Sequence of chain 1.A:
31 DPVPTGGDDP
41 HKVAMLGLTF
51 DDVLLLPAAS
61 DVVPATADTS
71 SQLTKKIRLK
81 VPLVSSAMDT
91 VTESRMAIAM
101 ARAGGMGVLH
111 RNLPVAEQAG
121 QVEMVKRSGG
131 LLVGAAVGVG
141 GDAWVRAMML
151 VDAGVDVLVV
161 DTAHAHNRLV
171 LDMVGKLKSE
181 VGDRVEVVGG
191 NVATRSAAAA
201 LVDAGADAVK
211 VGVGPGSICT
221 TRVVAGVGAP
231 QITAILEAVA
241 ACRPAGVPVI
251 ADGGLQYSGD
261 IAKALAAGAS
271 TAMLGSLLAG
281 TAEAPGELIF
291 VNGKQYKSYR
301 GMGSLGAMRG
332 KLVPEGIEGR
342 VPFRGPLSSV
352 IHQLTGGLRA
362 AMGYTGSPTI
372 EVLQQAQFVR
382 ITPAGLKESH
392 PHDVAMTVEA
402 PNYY

Binding-site contacts:
Ligand atom N1 contacts residue GLU336 of chain 1.A at 2.8 Å (salt-bridge).
Ligand atom P contacts residue TYR299 of chain 1.A at 3.6 Å.
Ligand atom C8 contacts residue ILE218 of chain 1.A at 3.6 Å (hydrophobic).
Ligand atom N3 contacts residue Q671 of chain 1.C at 3.4 Å.
Ligand atom O3' contacts residue MET273 of chain 1.A at 3.6 Å (h-bond).
Ligand atom C3' contacts residue SER86 of chain 1.A at 3.6 Å.
Ligand atom O3' contacts residue SER86 of chain 1.A at 2.9 Å (h-bond).
Ligand atom O2P contacts residue SER276 of chain 1.A at 3.4 Å (h-bond).
Ligand atom C3' contacts residue ASP252 of chain 1.A at 3.4 Å.
Ligand atom O6 contacts residue GLY303 of chain 1.A at 2.7 Å (h-bond).
Ligand atom O5' contacts residue GLY216 of chain 1.A at 3.4 Å.
Ligand atom C2 contacts residue Q671 of chain 1.C at 3.3 Å.
Ligand atom O3P contacts residue SER217 of chain 1.A at 2.9 Å (h-bond).
Ligand atom N7 contacts residue GLY301 of chain 1.A at 3.4 Å.
Ligand atom N7 contacts residue ILE218 of chain 1.A at 3.6 Å.
Ligand atom C6 contacts residue GLU336 of chain 1.A at 3.6 Å.
Ligand atom C6 contacts residue GLY303 of chain 1.A at 3.6 Å.
Ligand atom C2 contacts residue GLU336 of chain 1.A at 3.6 Å.
Ligand atom O1P contacts residue TYR299 of chain 1.A at 2.5 Å (h-bond).
Ligand atom C5 contacts residue Q671 of chain 1.C at 3.6 Å.
Ligand atom C5' contacts residue TYR299 of chain 1.A at 3.6 Å (hydrophobic).
Ligand atom N7 contacts residue MET302 of chain 1.A at 2.9 Å (h-bond).
Ligand atom O2' contacts residue ASP252 of chain 1.A at 2.5 Å (salt-bridge).
Ligand atom O1P contacts residue SER217 of chain 1.A at 2.7 Å (h-bond).
Ligand atom O3P contacts residue GLY216 of chain 1.A at 3.4 Å.
Ligand atom C8 contacts residue MET88 of chain 1.A at 3.5 Å (hydrophobic).
Ligand atom O2P contacts residue GLY275 of chain 1.A at 2.9 Å (h-bond).
Ligand atom O6 contacts residue GLY337 of chain 1.A at 3.5 Å.
Ligand atom O6 contacts residue MET302 of chain 1.A at 3.2 Å (h-bond).
Ligand atom O6 contacts residue GLY301 of chain 1.A at 3.3 Å.
Ligand atom O5' contacts residue GLY253 of chain 1.A at 3.6 Å.
Ligand atom N3 contacts residue CYS219 of chain 1.A at 3.5 Å.
Ligand atom O3P contacts residue GLY254 of chain 1.A at 3.0 Å (h-bond).
Ligand atom N7 contacts residue Q671 of chain 1.C at 3.7 Å.
Ligand atom C4' contacts residue ASP252 of chain 1.A at 3.5 Å.
Ligand atom O1P contacts residue SER276 of chain 1.A at 3.0 Å (h-bond).
Ligand atom O6 contacts residue GLU336 of chain 1.A at 3.6 Å (salt-bridge).
Ligand atom O3' contacts residue ASP252 of chain 1.A at 2.4 Å (salt-bridge).
Ligand atom N1 contacts residue Q671 of chain 1.C at 3.6 Å.
Ligand atom C2 contacts residue CYS219 of chain 1.A at 3.0 Å (hydrophobic).

A protein and the small-molecule ligand that binds it are described below.
Small molecule (SMILES): O=c1[nH]cnc2c1ncn2[C@@H]1O[C@H](COP(=O)(O)O)[C@@H](O)[C@H]1O